Sequence of chain 1.D:
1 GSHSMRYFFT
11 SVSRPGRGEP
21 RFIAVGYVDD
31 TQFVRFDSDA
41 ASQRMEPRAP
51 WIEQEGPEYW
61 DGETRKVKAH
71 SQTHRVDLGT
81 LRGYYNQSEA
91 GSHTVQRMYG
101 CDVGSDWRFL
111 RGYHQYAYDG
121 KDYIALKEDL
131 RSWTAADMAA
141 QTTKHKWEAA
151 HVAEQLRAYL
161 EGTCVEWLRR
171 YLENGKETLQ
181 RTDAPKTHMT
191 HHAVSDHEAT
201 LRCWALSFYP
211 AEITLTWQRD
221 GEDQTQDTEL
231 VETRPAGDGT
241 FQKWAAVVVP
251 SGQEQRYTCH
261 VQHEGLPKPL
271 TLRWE

This protein binds this small molecule.
Small molecule (SMILES): CC[C@H](C)[C@H](NC(=O)[C@@H](N)CC[Se]C)C(=O)N[C@@H](CC(C)C)C(=O)NCC(=O)N[C@@H](C(=O)N[C@H](C(=O)N[C@@H](Cc1ccccc1)C(=O)N[C@@H](CC(=O)N[C@H](C(=O)O)C(C)C)c1ccccc1[N+](=O)O)C(C)C)c1ccccc1[N+](=O)O

Binding-site contacts:
Ligand atom CE1 contacts residue TRP147 of chain 1.D at 3.5 Å (hydrophobic).
Ligand atom CAH contacts residue THR73 of chain 1.D at 3.4 Å.
Ligand atom O contacts residue TYR7 of chain 1.D at 3.5 Å.
Ligand atom CE contacts residue GLU63 of chain 1.D at 2.9 Å.
Ligand atom C contacts residue LYS146 of chain 1.D at 3.4 Å.
Ligand atom CD1 contacts residue GLU63 of chain 1.D at 3.5 Å.
Ligand atom N contacts residue ASP77 of chain 1.D at 3.1 Å (salt-bridge).
Ligand atom CAF contacts residue VAL76 of chain 1.D at 3.4 Å (hydrophobic).
Ligand atom O contacts residue TRP147 of chain 1.D at 3.1 Å (h-bond).
Ligand atom CAJ contacts residue ASP77 of chain 1.D at 3.3 Å.
Ligand atom CZ contacts residue HIS114 of chain 1.D at 3.5 Å.
Ligand atom N contacts residue TYR7 of chain 1.D at 3.0 Å (h-bond).
Ligand atom O contacts residue LYS66 of chain 1.D at 2.8 Å (salt-bridge).
Ligand atom O contacts residue TYR159 of chain 1.D at 2.7 Å (h-bond).
Ligand atom O2 contacts residue GLN155 of chain 1.D at 3.4 Å (h-bond).
Ligand atom CA contacts residue GLU63 of chain 1.D at 3.3 Å.
Ligand atom CD1 contacts residue VAL67 of chain 1.D at 3.2 Å (hydrophobic).
Ligand atom CD2 contacts residue ARG97 of chain 1.D at 3.4 Å.
Ligand atom CE contacts residue LYS66 of chain 1.D at 2.8 Å.
Ligand atom CZ contacts residue ARG97 of chain 1.D at 3.4 Å.
Ligand atom CB contacts residue TYR99 of chain 1.D at 3.2 Å (hydrophobic).
Ligand atom CE2 contacts residue ARG97 of chain 1.D at 3.5 Å.
Ligand atom N contacts residue GLU63 of chain 1.D at 3.0 Å (salt-bridge).
Ligand atom N contacts residue TYR99 of chain 1.D at 2.7 Å (h-bond).
Ligand atom CD1 contacts residue TRP147 of chain 1.D at 3.4 Å (hydrophobic).
Ligand atom OXT contacts residue THR143 of chain 1.D at 3.0 Å (h-bond).
Ligand atom O contacts residue LYS146 of chain 1.D at 2.6 Å (salt-bridge).
Ligand atom N contacts residue TYR7 of chain 1.D at 3.4 Å (h-bond).
Ligand atom N contacts residue TYR171 of chain 1.D at 2.7 Å (h-bond).
Ligand atom CG1 contacts residue GLU63 of chain 1.D at 3.3 Å.
Ligand atom OXT contacts residue TYR84 of chain 1.D at 3.0 Å (h-bond).
Ligand atom CE1 contacts residue HIS114 of chain 1.D at 3.5 Å.
Ligand atom C contacts residue TYR7 of chain 1.D at 3.3 Å (hydrophobic).
Ligand atom CAF contacts residue THR73 of chain 1.D at 3.2 Å.
Ligand atom CAG contacts residue GLN72 of chain 1.D at 3.2 Å.
Ligand atom CG2 contacts residue TYR7 of chain 1.D at 3.4 Å (hydrophobic).
Ligand atom CD1 contacts residue LYS66 of chain 1.D at 3.3 Å.
Ligand atom CA contacts residue TYR7 of chain 1.D at 3.4 Å (hydrophobic).
Ligand atom CG1 contacts residue TYR116 of chain 1.D at 3.5 Å (hydrophobic).
Ligand atom O contacts residue HIS70 of chain 1.D at 3.4 Å.